A small-molecule ligand and the protein it binds are described below.
Small molecule (SMILES): CC(=O)N[C@@H]1[C@@H](O)[C@H](O)[C@@H](CO)O[C@H]1O

Sequence of chain 2.B:
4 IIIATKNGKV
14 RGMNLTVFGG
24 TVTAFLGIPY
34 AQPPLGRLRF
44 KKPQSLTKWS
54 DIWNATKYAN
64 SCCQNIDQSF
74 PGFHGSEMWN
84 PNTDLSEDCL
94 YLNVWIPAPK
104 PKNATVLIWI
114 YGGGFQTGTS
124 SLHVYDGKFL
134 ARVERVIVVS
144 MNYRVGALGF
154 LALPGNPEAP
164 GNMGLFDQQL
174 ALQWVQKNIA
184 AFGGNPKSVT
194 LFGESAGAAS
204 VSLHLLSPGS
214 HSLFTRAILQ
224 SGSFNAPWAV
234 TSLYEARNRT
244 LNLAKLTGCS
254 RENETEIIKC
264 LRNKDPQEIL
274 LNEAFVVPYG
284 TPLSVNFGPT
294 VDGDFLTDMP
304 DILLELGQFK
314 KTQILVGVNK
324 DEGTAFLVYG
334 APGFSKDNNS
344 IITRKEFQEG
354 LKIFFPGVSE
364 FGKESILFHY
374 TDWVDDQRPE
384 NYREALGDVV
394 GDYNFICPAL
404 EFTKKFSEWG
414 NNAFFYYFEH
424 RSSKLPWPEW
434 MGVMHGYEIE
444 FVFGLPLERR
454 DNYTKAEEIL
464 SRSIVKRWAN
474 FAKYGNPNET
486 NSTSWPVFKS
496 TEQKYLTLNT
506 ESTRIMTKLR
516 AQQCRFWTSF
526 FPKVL

Binding-site contacts:
Ligand atom C1 contacts residue ASN17 of chain 2.B at 1.3 Å.
Ligand atom C2 contacts residue ASN17 of chain 2.B at 1.8 Å.
Ligand atom C6 contacts residue ILE4 of chain 2.B at 4.0 Å (hydrophobic).
Ligand atom C7 contacts residue ASN17 of chain 2.B at 3.2 Å.
Ligand atom C4 contacts residue ASN17 of chain 2.B at 3.8 Å.
Ligand atom C5 contacts residue ILE4 of chain 2.B at 4.3 Å (hydrophobic).
Ligand atom C5 contacts residue ASN17 of chain 2.B at 3.5 Å.
Ligand atom C7 contacts residue THR24 of chain 2.B at 4.3 Å.
Ligand atom C8 contacts residue THR24 of chain 2.B at 3.9 Å.
Ligand atom C1 contacts residue ILE4 of chain 2.B at 4.0 Å (hydrophobic).
Ligand atom O7 contacts residue ASN17 of chain 2.B at 3.2 Å (h-bond).
Ligand atom O5 contacts residue ILE4 of chain 2.B at 3.4 Å.
Ligand atom N2 contacts residue THR24 of chain 2.B at 3.9 Å.
Ligand atom N2 contacts residue ASN17 of chain 2.B at 2.3 Å (h-bond).
Ligand atom C3 contacts residue ASN17 of chain 2.B at 3.2 Å.
Ligand atom O3 contacts residue ASN17 of chain 2.B at 4.1 Å.
Ligand atom C2 contacts residue THR24 of chain 2.B at 4.5 Å.
Ligand atom O5 contacts residue ASN17 of chain 2.B at 2.3 Å (h-bond).
Ligand atom O6 contacts residue ILE4 of chain 2.B at 3.6 Å.